Binding-site contacts:
Ligand atom C8 contacts residue ASN1134 of chain 1.C at 4.3 Å.
Ligand atom C7 contacts residue ASN1134 of chain 1.C at 3.1 Å.
Ligand atom C1 contacts residue ASN1134 of chain 1.C at 3.1 Å.
Ligand atom O7 contacts residue ASN1134 of chain 1.C at 2.4 Å (h-bond).
Ligand atom O5 contacts residue ASN1134 of chain 1.C at 3.6 Å.
Ligand atom N2 contacts residue ASN1134 of chain 1.C at 3.4 Å (h-bond).
Ligand atom C2 contacts residue ASN1134 of chain 1.C at 3.1 Å.

This protein binds this small molecule.
Small molecule (SMILES): CC(=O)N[C@@H]1[C@@H](O)[C@H](O)[C@@H](CO)O[C@H]1O

Sequence of chain 1.C:
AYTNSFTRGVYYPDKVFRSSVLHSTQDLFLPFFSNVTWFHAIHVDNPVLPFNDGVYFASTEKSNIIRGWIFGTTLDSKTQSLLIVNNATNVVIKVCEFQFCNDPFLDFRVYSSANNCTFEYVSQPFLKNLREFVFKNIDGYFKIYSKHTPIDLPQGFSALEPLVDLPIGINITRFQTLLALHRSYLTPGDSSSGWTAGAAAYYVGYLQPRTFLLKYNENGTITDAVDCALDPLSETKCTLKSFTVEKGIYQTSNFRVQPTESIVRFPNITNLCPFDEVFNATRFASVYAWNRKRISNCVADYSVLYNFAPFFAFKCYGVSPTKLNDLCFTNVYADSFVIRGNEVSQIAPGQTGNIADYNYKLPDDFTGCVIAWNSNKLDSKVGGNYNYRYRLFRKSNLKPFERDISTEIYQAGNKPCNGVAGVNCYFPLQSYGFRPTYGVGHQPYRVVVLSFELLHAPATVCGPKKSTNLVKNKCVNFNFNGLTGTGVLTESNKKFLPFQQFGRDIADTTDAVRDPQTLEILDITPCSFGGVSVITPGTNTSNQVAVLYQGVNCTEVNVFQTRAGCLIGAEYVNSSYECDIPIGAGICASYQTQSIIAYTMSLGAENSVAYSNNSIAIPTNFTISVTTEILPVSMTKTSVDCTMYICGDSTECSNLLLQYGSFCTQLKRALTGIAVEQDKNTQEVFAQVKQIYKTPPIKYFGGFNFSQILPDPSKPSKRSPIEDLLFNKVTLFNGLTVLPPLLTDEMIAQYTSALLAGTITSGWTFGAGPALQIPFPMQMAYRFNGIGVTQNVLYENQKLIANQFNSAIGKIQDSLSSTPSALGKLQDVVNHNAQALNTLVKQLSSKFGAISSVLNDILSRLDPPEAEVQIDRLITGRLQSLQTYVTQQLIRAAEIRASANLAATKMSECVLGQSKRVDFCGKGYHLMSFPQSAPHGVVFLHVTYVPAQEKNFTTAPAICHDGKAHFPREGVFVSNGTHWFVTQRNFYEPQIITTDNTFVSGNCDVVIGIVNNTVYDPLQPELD